Binding-site contacts:
Ligand atom O9B contacts residue VAL160 of chain 1.J at 3.5 Å.
Ligand atom O5 contacts residue VAL170 of chain 1.J at 3.6 Å.
Ligand atom CL1 contacts residue CYS91 of chain 1.J at 3.9 Å.
Ligand atom N9 contacts residue ALA29 of chain 1.K at 4.2 Å.
Ligand atom O5 contacts residue SER146 of chain 1.J at 3.5 Å.
Ligand atom N9 contacts residue PHE166 of chain 1.J at 3.6 Å.
Ligand atom C7 contacts residue LEU158 of chain 1.J at 3.8 Å (hydrophobic).
Ligand atom O9A contacts residue PHE166 of chain 1.J at 3.4 Å.
Ligand atom O4 contacts residue HIS193 of chain 1.K at 3.6 Å.
Ligand atom C1 contacts residue THR93 of chain 1.J at 3.8 Å.
Ligand atom CL2 contacts residue PHE134 of chain 1.J at 3.4 Å.
Ligand atom CL1 contacts residue VAL145 of chain 1.J at 4.2 Å.
Ligand atom C10 contacts residue LEU158 of chain 1.J at 4.1 Å (hydrophobic).
Ligand atom C11 contacts residue LEU158 of chain 1.J at 4.1 Å (hydrophobic).
Ligand atom CL2 contacts residue SER104 of chain 1.J at 3.3 Å.
Ligand atom CL1 contacts residue PHE144 of chain 1.J at 3.6 Å.
Ligand atom C6 contacts residue LEU158 of chain 1.J at 3.8 Å (hydrophobic).
Ligand atom C4 contacts residue SER146 of chain 1.J at 3.2 Å.
Ligand atom C11 contacts residue VAL170 of chain 1.J at 3.8 Å (hydrophobic).
Ligand atom C10 contacts residue PHE166 of chain 1.J at 4.2 Å (hydrophobic).
Ligand atom N2 contacts residue THR93 of chain 1.J at 4.1 Å.
Ligand atom C8 contacts residue ALA29 of chain 1.K at 4.2 Å (hydrophobic).
Ligand atom CL1 contacts residue SER104 of chain 1.J at 3.9 Å.
Ligand atom N2 contacts residue SER146 of chain 1.J at 4.1 Å.
Ligand atom C10 contacts residue VAL170 of chain 1.J at 4.0 Å (hydrophobic).
Ligand atom C4 contacts residue HIS193 of chain 1.K at 3.6 Å.
Ligand atom C1 contacts residue SER104 of chain 1.J at 3.1 Å.
Ligand atom C3 contacts residue SER146 of chain 1.J at 4.2 Å.
Ligand atom CL1 contacts residue THR93 of chain 1.J at 3.9 Å.
Ligand atom CL2 contacts residue TYR133 of chain 1.J at 3.9 Å.
Ligand atom C7 contacts residue CYS31 of chain 1.K at 4.0 Å (hydrophobic).
Ligand atom O2 contacts residue TYR133 of chain 1.J at 3.9 Å.
Ligand atom C8 contacts residue PHE25 of chain 1.K at 4.0 Å (hydrophobic).
Ligand atom C8 contacts residue CYS31 of chain 1.K at 3.8 Å (hydrophobic).
Ligand atom O9B contacts residue PHE166 of chain 1.J at 3.8 Å.
Ligand atom O4 contacts residue SER146 of chain 1.J at 3.0 Å (h-bond).
Ligand atom C3 contacts residue HIS193 of chain 1.K at 3.9 Å.
Ligand atom C7 contacts residue PHE25 of chain 1.K at 4.0 Å (hydrophobic).
Ligand atom O9B contacts residue ALA29 of chain 1.K at 4.1 Å.
Ligand atom C5 contacts residue LEU158 of chain 1.J at 4.0 Å (hydrophobic).

This small molecule binds to this protein.
Small molecule (SMILES): O=C(N[C@H](CO)[C@H](O)c1ccc([N+](=O)[O-])cc1)C(Cl)Cl

Sequence of chain 1.J:
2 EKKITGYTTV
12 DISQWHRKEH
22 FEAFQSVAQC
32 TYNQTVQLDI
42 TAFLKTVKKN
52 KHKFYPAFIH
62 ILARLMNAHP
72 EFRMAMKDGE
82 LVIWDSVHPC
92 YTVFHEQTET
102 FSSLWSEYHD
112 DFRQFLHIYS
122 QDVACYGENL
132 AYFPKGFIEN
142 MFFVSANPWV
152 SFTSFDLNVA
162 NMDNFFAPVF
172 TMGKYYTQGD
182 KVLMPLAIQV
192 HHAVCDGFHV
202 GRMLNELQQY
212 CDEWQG

Sequence of chain 1.K:
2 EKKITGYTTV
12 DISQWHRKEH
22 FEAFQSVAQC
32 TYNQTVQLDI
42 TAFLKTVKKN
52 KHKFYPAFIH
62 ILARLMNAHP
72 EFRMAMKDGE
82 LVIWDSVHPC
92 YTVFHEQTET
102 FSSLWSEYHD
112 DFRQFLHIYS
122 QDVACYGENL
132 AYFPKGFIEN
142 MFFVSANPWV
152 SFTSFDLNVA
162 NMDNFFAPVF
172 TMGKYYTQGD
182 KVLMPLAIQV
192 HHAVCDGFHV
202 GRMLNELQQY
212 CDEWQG